The protein below binds the small molecule below.
Small molecule (SMILES): CC(=O)N[C@H]1[C@H](O[C@H]2[C@H](O)[C@@H](NC(C)=O)CO[C@@H]2CO)O[C@H](CO)[C@@H](O[C@@H]2O[C@H](CO)[C@@H](O)[C@H](O)[C@@H]2O)[C@@H]1O

Binding-site contacts:
Ligand atom O7 contacts residue NAG1 of chain 14.K at 3.4 Å.
Ligand atom N2 contacts residue ASN96 of chain 14.F at 3.1 Å (h-bond).
Ligand atom C8 contacts residue NAG1 of chain 14.K at 4.3 Å.
Ligand atom O7 contacts residue GLY75 of chain 14.F at 4.0 Å.
Ligand atom O7 contacts residue ASN77 of chain 14.F at 3.4 Å (h-bond).
Ligand atom C8 contacts residue LYS76 of chain 14.F at 4.0 Å.
Ligand atom C2 contacts residue GLY75 of chain 14.F at 3.8 Å.
Ligand atom O5 contacts residue ASN96 of chain 14.F at 2.2 Å (h-bond).
Ligand atom C1 contacts residue GLY75 of chain 14.F at 3.9 Å.
Ligand atom C3 contacts residue ASN96 of chain 14.F at 3.8 Å.
Ligand atom C4 contacts residue ASN96 of chain 14.F at 4.2 Å.
Ligand atom C3 contacts residue GLY75 of chain 14.F at 4.4 Å.
Ligand atom C1 contacts residue ASN96 of chain 14.F at 1.4 Å.
Ligand atom O7 contacts residue ASN96 of chain 14.F at 3.4 Å (h-bond).
Ligand atom C2 contacts residue ASN96 of chain 14.F at 2.6 Å.
Ligand atom C5 contacts residue ASN96 of chain 14.F at 3.5 Å.
Ligand atom N2 contacts residue GLY75 of chain 14.F at 2.6 Å (h-bond).
Ligand atom C8 contacts residue GLY75 of chain 14.F at 2.5 Å.
Ligand atom C7 contacts residue GLY75 of chain 14.F at 2.9 Å.
Ligand atom C7 contacts residue NAG1 of chain 14.K at 4.3 Å.
Ligand atom C8 contacts residue ASN77 of chain 14.F at 3.7 Å.
Ligand atom C7 contacts residue ASN77 of chain 14.F at 3.8 Å.
Ligand atom C7 contacts residue ASN96 of chain 14.F at 3.5 Å.

Sequence of chain 14.F:
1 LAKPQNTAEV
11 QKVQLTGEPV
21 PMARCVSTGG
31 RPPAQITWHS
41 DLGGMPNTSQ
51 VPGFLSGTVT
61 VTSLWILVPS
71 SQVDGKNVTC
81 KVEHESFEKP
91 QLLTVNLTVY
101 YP